Binding-site contacts:
Ligand atom O7 contacts residue SER277 of chain 1.A at 3.4 Å (h-bond).
Ligand atom C5 contacts residue ASN256 of chain 1.A at 3.6 Å.
Ligand atom O6 contacts residue TYR259 of chain 1.A at 4.2 Å.
Ligand atom C4 contacts residue ASN256 of chain 1.A at 4.3 Å.
Ligand atom C7 contacts residue ASN256 of chain 1.A at 3.9 Å.
Ligand atom N2 contacts residue ASN256 of chain 1.A at 3.1 Å (h-bond).
Ligand atom C3 contacts residue ASN256 of chain 1.A at 3.9 Å.
Ligand atom C6 contacts residue TYR259 of chain 1.A at 3.8 Å (hydrophobic).
Ligand atom O5 contacts residue TYR259 of chain 1.A at 4.2 Å.
Ligand atom C2 contacts residue ASN256 of chain 1.A at 2.6 Å.
Ligand atom C1 contacts residue ASN256 of chain 1.A at 1.4 Å.
Ligand atom O7 contacts residue ASN256 of chain 1.A at 4.1 Å.
Ligand atom C7 contacts residue SER277 of chain 1.A at 4.4 Å.
Ligand atom O5 contacts residue ASN256 of chain 1.A at 2.4 Å (h-bond).

The small molecule below binds the protein below.
Small molecule (SMILES): CC(=O)N[C@@H]1[C@@H](O)[C@H](O)[C@@H](CO)O[C@H]1O

Sequence of chain 1.A:
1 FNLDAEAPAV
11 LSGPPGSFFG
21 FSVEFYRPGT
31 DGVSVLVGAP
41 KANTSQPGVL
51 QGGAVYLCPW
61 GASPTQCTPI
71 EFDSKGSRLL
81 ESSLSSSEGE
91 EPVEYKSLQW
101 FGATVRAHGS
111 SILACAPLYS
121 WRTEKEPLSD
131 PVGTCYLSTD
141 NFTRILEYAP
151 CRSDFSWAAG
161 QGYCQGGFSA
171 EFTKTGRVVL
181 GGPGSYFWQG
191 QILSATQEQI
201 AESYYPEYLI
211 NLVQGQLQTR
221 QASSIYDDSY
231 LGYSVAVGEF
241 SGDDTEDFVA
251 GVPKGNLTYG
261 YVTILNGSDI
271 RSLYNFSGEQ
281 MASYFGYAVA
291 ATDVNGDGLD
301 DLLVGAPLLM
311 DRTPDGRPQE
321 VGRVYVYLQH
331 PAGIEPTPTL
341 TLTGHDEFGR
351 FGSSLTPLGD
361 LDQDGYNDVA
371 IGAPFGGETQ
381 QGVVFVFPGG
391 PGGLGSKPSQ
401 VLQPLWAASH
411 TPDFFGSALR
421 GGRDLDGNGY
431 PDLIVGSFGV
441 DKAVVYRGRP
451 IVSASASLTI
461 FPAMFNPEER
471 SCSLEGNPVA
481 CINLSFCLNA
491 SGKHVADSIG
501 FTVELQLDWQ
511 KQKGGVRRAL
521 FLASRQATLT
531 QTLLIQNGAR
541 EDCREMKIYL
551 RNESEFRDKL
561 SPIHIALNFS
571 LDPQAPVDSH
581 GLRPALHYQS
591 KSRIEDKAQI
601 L